This protein binds this small molecule.
Small molecule (SMILES): COc1c(C)nc(CSc2nc3cc4c(cc3[nH]2)OCO4)c(C)c1C

Binding-site contacts:
Ligand atom C13 contacts residue PRO266 of chain 1.A at 3.5 Å (hydrophobic).
Ligand atom C1 contacts residue MET267 of chain 1.A at 3.8 Å (hydrophobic).
Ligand atom C25 contacts residue LEU229 of chain 1.A at 3.9 Å (hydrophobic).
Ligand atom C5 contacts residue TYR247 of chain 1.A at 3.4 Å (hydrophobic).
Ligand atom C21 contacts residue PHE283 of chain 1.A at 3.7 Å (hydrophobic).
Ligand atom C14 contacts residue TYR247 of chain 1.A at 3.5 Å (hydrophobic).
Ligand atom C13 contacts residue GLU275 of chain 1.A at 3.2 Å.
Ligand atom N4 contacts residue MET267 of chain 1.A at 3.7 Å.
Ligand atom O10 contacts residue MET267 of chain 1.A at 3.8 Å.
Ligand atom O12 contacts residue PRO266 of chain 1.A at 3.9 Å.
Ligand atom C5 contacts residue MET267 of chain 1.A at 3.8 Å (hydrophobic).
Ligand atom C16 contacts residue PHE283 of chain 1.A at 3.6 Å (hydrophobic).
Ligand atom C23 contacts residue GLN280 of chain 1.A at 3.8 Å.
Ligand atom C9 contacts residue MET267 of chain 1.A at 3.6 Å (hydrophobic).
Ligand atom C19 contacts residue PHE283 of chain 1.A at 3.8 Å (hydrophobic).
Ligand atom C7 contacts residue MET267 of chain 1.A at 3.8 Å (hydrophobic).
Ligand atom C2 contacts residue TYR247 of chain 1.A at 3.2 Å (hydrophobic).
Ligand atom C2 contacts residue GLY279 of chain 1.A at 3.5 Å.
Ligand atom N6 contacts residue TYR247 of chain 1.A at 2.3 Å (h-bond).
Ligand atom O12 contacts residue GLU275 of chain 1.A at 3.5 Å (salt-bridge).
Ligand atom N4 contacts residue GLY279 of chain 1.A at 3.6 Å (h-bond).
Ligand atom C8 contacts residue GLY279 of chain 1.A at 3.6 Å.
Ligand atom N17 contacts residue GLN280 of chain 1.A at 3.1 Å (h-bond).
Ligand atom C19 contacts residue PHE250 of chain 1.A at 3.5 Å (hydrophobic).
Ligand atom C18 contacts residue PHE283 of chain 1.A at 3.5 Å (hydrophobic).
Ligand atom C8 contacts residue TYR247 of chain 1.A at 3.4 Å (hydrophobic).
Ligand atom C2 contacts residue MET267 of chain 1.A at 3.7 Å (hydrophobic).
Ligand atom C14 contacts residue GLN280 of chain 1.A at 3.7 Å.
Ligand atom C3 contacts residue GLY279 of chain 1.A at 3.8 Å.
Ligand atom C14 contacts residue PHE250 of chain 1.A at 3.7 Å (hydrophobic).
Ligand atom C23 contacts residue ILE246 of chain 1.A at 3.5 Å (hydrophobic).
Ligand atom C9 contacts residue GLU275 of chain 1.A at 3.8 Å.
Ligand atom C25 contacts residue SER231 of chain 1.A at 3.6 Å.
Ligand atom N6 contacts residue MET267 of chain 1.A at 3.7 Å.
Ligand atom S11 contacts residue PHE283 of chain 1.A at 3.4 Å.
Ligand atom O10 contacts residue PRO266 of chain 1.A at 3.4 Å.
Ligand atom C1 contacts residue GLY279 of chain 1.A at 3.5 Å.
Ligand atom C22 contacts residue PHE283 of chain 1.A at 3.6 Å (hydrophobic).
Ligand atom O12 contacts residue LYS272 of chain 1.A at 3.9 Å.
Ligand atom C25 contacts residue VAL232 of chain 1.A at 3.5 Å (hydrophobic).

Sequence of chain 1.A:
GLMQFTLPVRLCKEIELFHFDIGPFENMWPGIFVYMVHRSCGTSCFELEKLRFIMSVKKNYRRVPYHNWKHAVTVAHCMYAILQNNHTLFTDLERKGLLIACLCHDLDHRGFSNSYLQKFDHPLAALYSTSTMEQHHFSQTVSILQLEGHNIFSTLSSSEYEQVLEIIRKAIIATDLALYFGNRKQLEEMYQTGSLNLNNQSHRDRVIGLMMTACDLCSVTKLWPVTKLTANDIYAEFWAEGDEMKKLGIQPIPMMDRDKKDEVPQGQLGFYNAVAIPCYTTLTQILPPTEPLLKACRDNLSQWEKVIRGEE